Binding-site contacts:
Ligand atom O3 contacts residue GLU35 of chain 1.B at 4.4 Å.
Ligand atom C2 contacts residue GLU35 of chain 1.B at 3.8 Å.
Ligand atom C5 contacts residue ASN54 of chain 1.B at 3.7 Å.
Ligand atom C8 contacts residue ASN54 of chain 1.B at 4.3 Å.
Ligand atom O5 contacts residue ASN54 of chain 1.B at 2.4 Å (h-bond).
Ligand atom C7 contacts residue GLU35 of chain 1.B at 4.2 Å.
Ligand atom C6 contacts residue GLU35 of chain 1.B at 3.7 Å.
Ligand atom C6 contacts residue ASN37 of chain 1.B at 3.8 Å.
Ligand atom O5 contacts residue GLU35 of chain 1.B at 3.8 Å.
Ligand atom C4 contacts residue GLU35 of chain 1.B at 4.0 Å.
Ligand atom C1 contacts residue ASN37 of chain 1.B at 4.2 Å.
Ligand atom C2 contacts residue ASN54 of chain 1.B at 2.4 Å.
Ligand atom O7 contacts residue GLU35 of chain 1.B at 3.4 Å (salt-bridge).
Ligand atom C1 contacts residue GLU35 of chain 1.B at 4.0 Å.
Ligand atom C4 contacts residue ASN54 of chain 1.B at 4.2 Å.
Ligand atom N2 contacts residue ASN54 of chain 1.B at 2.8 Å (h-bond).
Ligand atom C5 contacts residue GLU35 of chain 1.B at 3.4 Å.
Ligand atom N2 contacts residue GLU35 of chain 1.B at 4.5 Å.
Ligand atom C5 contacts residue ASN37 of chain 1.B at 4.1 Å.
Ligand atom O7 contacts residue ASN36 of chain 1.B at 4.4 Å.
Ligand atom C7 contacts residue ASN54 of chain 1.B at 3.4 Å.
Ligand atom C3 contacts residue ASN54 of chain 1.B at 3.8 Å.
Ligand atom C1 contacts residue ASN54 of chain 1.B at 1.4 Å.
Ligand atom O7 contacts residue ASN54 of chain 1.B at 3.8 Å.
Ligand atom O4 contacts residue GLU35 of chain 1.B at 3.8 Å.
Ligand atom O5 contacts residue ASN37 of chain 1.B at 3.2 Å (h-bond).
Ligand atom C3 contacts residue GLU35 of chain 1.B at 4.2 Å.

Sequence of chain 1.B:
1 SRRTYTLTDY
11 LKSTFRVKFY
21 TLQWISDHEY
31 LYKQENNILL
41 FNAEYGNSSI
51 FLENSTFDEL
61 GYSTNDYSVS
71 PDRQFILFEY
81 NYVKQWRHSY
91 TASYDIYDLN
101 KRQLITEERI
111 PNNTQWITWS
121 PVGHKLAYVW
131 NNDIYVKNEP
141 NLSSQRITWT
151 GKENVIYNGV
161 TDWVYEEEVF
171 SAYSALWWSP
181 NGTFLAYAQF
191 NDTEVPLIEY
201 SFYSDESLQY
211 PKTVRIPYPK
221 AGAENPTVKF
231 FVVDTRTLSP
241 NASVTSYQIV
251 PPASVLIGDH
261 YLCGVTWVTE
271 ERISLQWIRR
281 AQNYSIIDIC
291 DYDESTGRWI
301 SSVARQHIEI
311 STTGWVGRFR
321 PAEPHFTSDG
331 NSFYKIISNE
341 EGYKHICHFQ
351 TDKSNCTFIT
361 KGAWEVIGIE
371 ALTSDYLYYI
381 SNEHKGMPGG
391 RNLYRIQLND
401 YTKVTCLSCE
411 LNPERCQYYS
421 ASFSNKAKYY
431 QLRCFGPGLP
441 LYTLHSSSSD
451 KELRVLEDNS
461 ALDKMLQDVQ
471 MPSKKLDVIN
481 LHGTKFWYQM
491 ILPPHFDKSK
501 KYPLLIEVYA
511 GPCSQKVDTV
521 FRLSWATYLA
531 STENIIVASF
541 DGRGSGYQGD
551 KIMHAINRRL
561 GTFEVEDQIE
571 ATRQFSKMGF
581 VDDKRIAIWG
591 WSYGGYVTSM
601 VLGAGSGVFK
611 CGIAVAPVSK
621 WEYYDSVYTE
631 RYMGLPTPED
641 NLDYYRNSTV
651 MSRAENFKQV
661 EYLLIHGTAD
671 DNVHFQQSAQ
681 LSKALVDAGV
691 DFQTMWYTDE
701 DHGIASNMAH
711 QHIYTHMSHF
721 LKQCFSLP

The small molecule below binds the protein below.
Small molecule (SMILES): CC(=O)N[C@H]1[C@H](O[C@H]2[C@H](O)[C@@H](NC(C)=O)CO[C@@H]2CO)O[C@H](CO)[C@@H](O[C@@H]2O[C@H](CO)[C@@H](O)[C@H](O)[C@@H]2O)[C@@H]1O